Sequence of chain 1.B:
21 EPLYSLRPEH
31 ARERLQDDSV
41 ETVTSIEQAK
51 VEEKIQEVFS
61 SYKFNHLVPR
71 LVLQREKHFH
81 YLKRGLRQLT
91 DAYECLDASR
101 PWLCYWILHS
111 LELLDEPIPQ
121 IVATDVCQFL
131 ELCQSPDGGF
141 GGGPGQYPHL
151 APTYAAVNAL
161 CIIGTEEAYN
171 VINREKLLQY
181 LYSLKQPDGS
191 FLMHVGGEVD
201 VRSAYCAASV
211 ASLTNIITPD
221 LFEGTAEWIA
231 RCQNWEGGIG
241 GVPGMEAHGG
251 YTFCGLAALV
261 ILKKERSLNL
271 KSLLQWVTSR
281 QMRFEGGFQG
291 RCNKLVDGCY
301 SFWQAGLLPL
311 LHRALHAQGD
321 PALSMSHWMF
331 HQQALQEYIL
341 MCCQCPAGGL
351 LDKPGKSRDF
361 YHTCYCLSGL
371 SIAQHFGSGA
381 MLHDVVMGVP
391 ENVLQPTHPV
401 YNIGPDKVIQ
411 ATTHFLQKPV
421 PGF

Binding-site contacts:
Ligand atom O19 contacts residue CYS254 of chain 1.B at 3.4 Å (h-bond).
Ligand atom F25 contacts residue CYS254 of chain 1.B at 2.9 Å.
Ligand atom C7 contacts residue ARG291 of chain 1.B at 3.9 Å.
Ligand atom C6 contacts residue TRP303 of chain 1.B at 3.5 Å (hydrophobic).
Ligand atom F26 contacts residue TYR154 of chain 1.B at 3.7 Å.
Ligand atom F26 contacts residue TRP303 of chain 1.B at 3.6 Å.
Ligand atom N14 contacts residue TRP102 of chain 1.B at 3.5 Å.
Ligand atom O21 contacts residue LYS164 of chain 1.A at 2.9 Å (salt-bridge).
Ligand atom O16 contacts residue TYR300 of chain 1.B at 2.6 Å (h-bond).
Ligand atom O24 contacts residue TYR300 of chain 1.B at 3.8 Å.
Ligand atom P28 contacts residue LYS294 of chain 1.B at 3.9 Å.
Ligand atom C7 contacts residue HIS248 of chain 1.B at 3.7 Å.
Ligand atom C5 contacts residue TYR200 of chain 1.A at 3.4 Å (hydrophobic).
Ligand atom C13 contacts residue TRP303 of chain 1.B at 4.0 Å (hydrophobic).
Ligand atom F27 contacts residue TRP102 of chain 1.B at 3.9 Å.
Ligand atom C10 contacts residue HIS248 of chain 1.B at 3.4 Å.
Ligand atom O18 contacts residue ARG291 of chain 1.B at 2.8 Å (salt-bridge).
Ligand atom P28 contacts residue TYR300 of chain 1.B at 3.6 Å.
Ligand atom C6 contacts residue TYR361 of chain 1.B at 3.5 Å (hydrophobic).
Ligand atom O19 contacts residue GLY250 of chain 1.B at 3.6 Å (h-bond).
Ligand atom F25 contacts residue TYR205 of chain 1.B at 3.5 Å.
Ligand atom O18 contacts residue LYS294 of chain 1.B at 3.1 Å (salt-bridge).
Ligand atom O19 contacts residue TRP303 of chain 1.B at 3.3 Å.
Ligand atom O18 contacts residue LYS164 of chain 1.A at 3.7 Å.
Ligand atom O20 contacts residue HIS248 of chain 1.B at 2.9 Å (h-bond).
Ligand atom C9 contacts residue TYR251 of chain 1.B at 3.6 Å (hydrophobic).
Ligand atom C3 contacts residue TRP303 of chain 1.B at 3.7 Å (hydrophobic).
Ligand atom O20 contacts residue TYR300 of chain 1.B at 3.8 Å.
Ligand atom F26 contacts residue TRP102 of chain 1.B at 3.1 Å.
Ligand atom C10 contacts residue GLY250 of chain 1.B at 3.8 Å.
Ligand atom P29 contacts residue LYS164 of chain 1.A at 3.9 Å.
Ligand atom C4 contacts residue TRP303 of chain 1.B at 3.6 Å (hydrophobic).
Ligand atom C13 contacts residue TRP102 of chain 1.B at 4.0 Å (hydrophobic).
Ligand atom F27 contacts residue CYS206 of chain 1.B at 3.7 Å.
Ligand atom O17 contacts residue LYS294 of chain 1.B at 2.7 Å (salt-bridge).
Ligand atom N15 contacts residue TRP102 of chain 1.B at 3.8 Å.
Ligand atom O20 contacts residue ARG291 of chain 1.B at 2.7 Å (salt-bridge).
Ligand atom C5 contacts residue TYR251 of chain 1.B at 4.0 Å (hydrophobic).
Ligand atom C1 contacts residue HIS248 of chain 1.B at 3.6 Å.
Ligand atom C9 contacts residue HIS248 of chain 1.B at 3.7 Å.

The protein below binds the small molecule below.
Small molecule (SMILES): C/C(=C\CO[P](=O)(O)OP(=O)(O)O)CCC[C@H](C)COC(=O)C(NN)C(F)(F)F

Sequence of chain 1.A:
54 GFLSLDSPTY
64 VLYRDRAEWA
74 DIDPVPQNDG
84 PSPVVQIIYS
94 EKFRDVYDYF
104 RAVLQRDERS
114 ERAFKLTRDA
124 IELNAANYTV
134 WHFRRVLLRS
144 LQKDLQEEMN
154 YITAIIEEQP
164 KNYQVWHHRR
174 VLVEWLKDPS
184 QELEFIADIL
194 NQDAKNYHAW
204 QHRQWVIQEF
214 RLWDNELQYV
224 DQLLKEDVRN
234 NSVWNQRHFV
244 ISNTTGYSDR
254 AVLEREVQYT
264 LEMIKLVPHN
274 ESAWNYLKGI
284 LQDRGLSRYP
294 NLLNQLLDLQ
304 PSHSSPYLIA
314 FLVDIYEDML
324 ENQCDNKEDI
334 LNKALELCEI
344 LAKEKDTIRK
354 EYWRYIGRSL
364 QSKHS